Sequence of chain 1.A:
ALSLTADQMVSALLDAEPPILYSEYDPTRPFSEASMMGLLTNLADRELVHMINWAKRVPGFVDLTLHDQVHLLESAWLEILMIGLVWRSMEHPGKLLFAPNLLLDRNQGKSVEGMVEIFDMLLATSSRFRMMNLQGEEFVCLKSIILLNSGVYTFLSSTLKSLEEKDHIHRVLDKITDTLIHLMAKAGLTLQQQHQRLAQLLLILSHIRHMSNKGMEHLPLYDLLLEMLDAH

Binding-site contacts:
Ligand atom C33 contacts residue ALA51 of chain 1.A at 3.6 Å (hydrophobic).
Ligand atom C12 contacts residue ASP52 of chain 1.A at 3.6 Å.
Ligand atom C48 contacts residue GLU54 of chain 1.A at 3.0 Å.
Ligand atom N1 contacts residue ASP52 of chain 1.A at 2.9 Å (salt-bridge).
Ligand atom C9 contacts residue LEU237 of chain 1.A at 3.8 Å (hydrophobic).
Ligand atom C25 contacts residue LEU226 of chain 1.A at 3.7 Å (hydrophobic).
Ligand atom C46 contacts residue LEU47 of chain 1.A at 3.7 Å (hydrophobic).
Ligand atom C18 contacts residue ASP52 of chain 1.A at 3.9 Å.
Ligand atom O53 contacts residue GLU54 of chain 1.A at 2.7 Å (salt-bridge).
Ligand atom C60 contacts residue HIS225 of chain 1.A at 3.7 Å.
Ligand atom C25 contacts residue ALA51 of chain 1.A at 3.8 Å (hydrophobic).
Ligand atom C28 contacts residue LEU47 of chain 1.A at 3.7 Å (hydrophobic).
Ligand atom C3 contacts residue ASP52 of chain 1.A at 3.5 Å.
Ligand atom C62 contacts residue GLY222 of chain 1.A at 3.4 Å.
Ligand atom O53 contacts residue LEU88 of chain 1.A at 3.7 Å.
Ligand atom C48 contacts residue ALA51 of chain 1.A at 3.8 Å (hydrophobic).
Ligand atom C51 contacts residue LEU88 of chain 1.A at 3.5 Å (hydrophobic).
Ligand atom C41 contacts residue MET89 of chain 1.A at 3.7 Å (hydrophobic).
Ligand atom C21 contacts residue THR48 of chain 1.A at 3.5 Å.
Ligand atom C33 contacts residue LEU226 of chain 1.A at 3.7 Å (hydrophobic).
Ligand atom C21 contacts residue ASP52 of chain 1.A at 3.9 Å.
Ligand atom C50 contacts residue GLU54 of chain 1.A at 3.2 Å.
Ligand atom O53 contacts residue ARG95 of chain 1.A at 3.0 Å (salt-bridge).
Ligand atom C28 contacts residue MET44 of chain 1.A at 3.6 Å (hydrophobic).
Ligand atom C31 contacts residue ALA51 of chain 1.A at 3.8 Å (hydrophobic).
Ligand atom C26 contacts residue LEU226 of chain 1.A at 3.8 Å (hydrophobic).
Ligand atom C33 contacts residue TRP84 of chain 1.A at 3.6 Å (hydrophobic).
Ligand atom C3 contacts residue TRP84 of chain 1.A at 3.6 Å (hydrophobic).
Ligand atom C46 contacts residue ALA51 of chain 1.A at 3.6 Å (hydrophobic).
Ligand atom C26 contacts residue MET44 of chain 1.A at 3.6 Å (hydrophobic).
Ligand atom C26 contacts residue THR48 of chain 1.A at 3.5 Å.
Ligand atom O24 contacts residue LEU226 of chain 1.A at 3.4 Å.
Ligand atom C62 contacts residue LEU226 of chain 1.A at 3.8 Å (hydrophobic).
Ligand atom C9 contacts residue LEU240 of chain 1.A at 3.6 Å (hydrophobic).
Ligand atom C28 contacts residue THR48 of chain 1.A at 3.9 Å.
Ligand atom C31 contacts residue LEU85 of chain 1.A at 3.7 Å (hydrophobic).
Ligand atom O24 contacts residue TRP84 of chain 1.A at 3.9 Å.
Ligand atom C15 contacts residue ASP52 of chain 1.A at 3.6 Å.
Ligand atom C60 contacts residue ILE125 of chain 1.A at 3.5 Å (hydrophobic).
Ligand atom C6 contacts residue ASP52 of chain 1.A at 3.5 Å.

The small molecule below binds the protein below.
Small molecule (SMILES): Oc1ccc2c(c1)CCN(c1ccccc1)[C@@H]2c1ccc(OCCN2CCCCC2)cc1